Binding-site contacts:
Ligand atom C16 contacts residue LEU343 of chain 1.A at 4.3 Å (hydrophobic).
Ligand atom O1 contacts residue LEU333 of chain 1.A at 4.2 Å.
Ligand atom C15 contacts residue LEU343 of chain 1.A at 4.5 Å (hydrophobic).
Ligand atom C17 contacts residue LEU343 of chain 1.A at 4.0 Å (hydrophobic).
Ligand atom C19 contacts residue LEU109 of chain 1.B at 3.6 Å (hydrophobic).
Ligand atom C7 contacts residue VAL339 of chain 1.A at 4.2 Å (hydrophobic).
Ligand atom C15 contacts residue ILE340 of chain 1.A at 4.2 Å (hydrophobic).
Ligand atom C2 contacts residue LEU109 of chain 1.B at 3.9 Å (hydrophobic).
Ligand atom C23 contacts residue LEU343 of chain 1.A at 4.3 Å (hydrophobic).
Ligand atom C26 contacts residue PRO635 of chain 1.A at 3.6 Å (hydrophobic).
Ligand atom C7 contacts residue ILE340 of chain 1.A at 3.6 Å (hydrophobic).
Ligand atom C6 contacts residue ILE340 of chain 1.A at 4.4 Å (hydrophobic).
Ligand atom C14 contacts residue LEU343 of chain 1.A at 4.1 Å (hydrophobic).
Ligand atom C6 contacts residue PRO336 of chain 1.A at 4.4 Å (hydrophobic).
Ligand atom C3 contacts residue LEU333 of chain 1.A at 4.4 Å (hydrophobic).
Ligand atom C6 contacts residue VAL339 of chain 1.A at 4.1 Å (hydrophobic).
Ligand atom C24 contacts residue LEU347 of chain 1.A at 4.3 Å (hydrophobic).
Ligand atom C4 contacts residue LEU109 of chain 1.B at 4.2 Å (hydrophobic).
Ligand atom C24 contacts residue LEU639 of chain 1.A at 4.4 Å (hydrophobic).

The small molecule below binds the protein below.
Small molecule (SMILES): CC(C)CCC[C@@H](C)[C@H]1CC[C@H]2[C@@H]3CC=C4C[C@@H](O)CC[C@]4(C)[C@H]3CC[C@]12C

Sequence of chain 1.B:
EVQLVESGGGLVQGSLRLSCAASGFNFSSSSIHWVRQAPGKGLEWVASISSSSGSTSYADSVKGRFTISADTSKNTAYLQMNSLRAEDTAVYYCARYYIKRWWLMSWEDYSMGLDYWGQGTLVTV

Sequence of chain 1.A:
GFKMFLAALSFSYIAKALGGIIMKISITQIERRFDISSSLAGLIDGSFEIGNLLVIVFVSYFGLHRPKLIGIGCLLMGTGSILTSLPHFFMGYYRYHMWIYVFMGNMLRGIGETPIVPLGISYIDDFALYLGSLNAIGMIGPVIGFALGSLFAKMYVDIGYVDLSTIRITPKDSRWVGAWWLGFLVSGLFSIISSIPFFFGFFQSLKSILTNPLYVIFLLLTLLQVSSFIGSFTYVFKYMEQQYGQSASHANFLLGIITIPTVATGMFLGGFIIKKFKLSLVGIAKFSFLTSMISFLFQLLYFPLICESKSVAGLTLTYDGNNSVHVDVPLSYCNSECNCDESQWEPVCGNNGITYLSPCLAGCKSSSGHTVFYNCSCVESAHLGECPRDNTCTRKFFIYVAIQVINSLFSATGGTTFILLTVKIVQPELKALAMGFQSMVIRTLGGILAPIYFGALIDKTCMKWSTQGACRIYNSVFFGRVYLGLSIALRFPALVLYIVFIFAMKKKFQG